Binding-site contacts:
Ligand atom O25 contacts residue GLN56 of chain 1.D at 3.7 Å.
Ligand atom C63 contacts residue HIS57 of chain 1.D at 3.5 Å.
Ligand atom C54 contacts residue TYR12 of chain 1.D at 4.3 Å (hydrophobic).
Ligand atom O21 contacts residue TRP88 of chain 1.D at 3.5 Å.
Ligand atom O21 contacts residue TYR12 of chain 1.D at 3.7 Å.
Ligand atom O23 contacts residue LYS91 of chain 1.D at 2.8 Å (salt-bridge).
Ligand atom C55 contacts residue TRP88 of chain 1.D at 4.0 Å (hydrophobic).
Ligand atom N15 contacts residue TYR12 of chain 1.D at 3.7 Å.
Ligand atom N15 contacts residue GLY33 of chain 1.E at 3.6 Å.
Ligand atom O24 contacts residue ASN90 of chain 1.D at 2.9 Å (h-bond).
Ligand atom C58 contacts residue LYS91 of chain 1.D at 3.8 Å.
Ligand atom C62 contacts residue TRP88 of chain 1.D at 3.6 Å (hydrophobic).
Ligand atom C56 contacts residue TRP88 of chain 1.D at 4.2 Å (hydrophobic).
Ligand atom C60 contacts residue ASN90 of chain 1.D at 3.9 Å.
Ligand atom C59 contacts residue TRP88 of chain 1.D at 3.6 Å (hydrophobic).
Ligand atom C60 contacts residue LYS91 of chain 1.D at 3.9 Å.
Ligand atom O26 contacts residue GLN56 of chain 1.D at 3.7 Å.
Ligand atom O26 contacts residue HIS57 of chain 1.D at 3.6 Å.
Ligand atom O22 contacts residue GLU51 of chain 1.D at 2.6 Å (salt-bridge).
Ligand atom C59 contacts residue ASN90 of chain 1.D at 3.7 Å.
Ligand atom C63 contacts residue TRP88 of chain 1.D at 3.7 Å (hydrophobic).
Ligand atom O20 contacts residue GLY33 of chain 1.E at 3.3 Å.
Ligand atom C58 contacts residue TRP88 of chain 1.D at 3.6 Å (hydrophobic).
Ligand atom C63 contacts residue GLN61 of chain 1.D at 4.0 Å.
Ligand atom O21 contacts residue ALA32 of chain 1.E at 3.9 Å.
Ligand atom O23 contacts residue TRP88 of chain 1.D at 3.8 Å.
Ligand atom O21 contacts residue GLN61 of chain 1.D at 3.5 Å (h-bond).
Ligand atom C63 contacts residue GLN56 of chain 1.D at 4.0 Å.
Ligand atom O22 contacts residue GLN56 of chain 1.D at 3.4 Å.
Ligand atom O23 contacts residue ASN90 of chain 1.D at 2.7 Å (h-bond).
Ligand atom O20 contacts residue TYR12 of chain 1.D at 3.6 Å.
Ligand atom O23 contacts residue GLU51 of chain 1.D at 4.2 Å.
Ligand atom O26 contacts residue GLN61 of chain 1.D at 2.9 Å (h-bond).
Ligand atom O22 contacts residue LYS91 of chain 1.D at 2.9 Å (salt-bridge).
Ligand atom O26 contacts residue TRP88 of chain 1.D at 3.8 Å.
Ligand atom C59 contacts residue LYS91 of chain 1.D at 3.7 Å.
Ligand atom C63 contacts residue GLU51 of chain 1.D at 4.2 Å.
Ligand atom O19 contacts residue TRP88 of chain 1.D at 3.8 Å.
Ligand atom O21 contacts residue GLY33 of chain 1.E at 2.9 Å (h-bond).
Ligand atom C58 contacts residue GLU51 of chain 1.D at 3.3 Å.

Sequence of chain 1.E:
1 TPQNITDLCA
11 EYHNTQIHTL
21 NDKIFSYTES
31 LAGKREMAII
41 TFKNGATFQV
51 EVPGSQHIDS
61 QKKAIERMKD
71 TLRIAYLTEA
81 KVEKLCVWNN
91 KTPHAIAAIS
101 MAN

Sequence of chain 1.D:
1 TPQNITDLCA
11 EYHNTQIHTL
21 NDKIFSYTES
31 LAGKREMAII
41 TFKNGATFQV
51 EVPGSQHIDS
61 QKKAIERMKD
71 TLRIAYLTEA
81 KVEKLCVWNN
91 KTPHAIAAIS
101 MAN

A small-molecule ligand and the protein it binds are described below.
Small molecule (SMILES): NC(COC(=O)NCCNc1c(NCCCN2CCN(CCCNC(=O)c3cc(O[C@H]4O[C@H](CO)[C@H](O)[C@H](O)[C@H]4O)cc([N+](=O)[O-])c3)CC2)c(=O)c1=O)COC(=O)NCCNc1c(NCCCN2CCN(CCCNC(=O)c3cc(O[C@H]4O[C@@H](CO)[C@@H](O)[C@@H](O)[C@H]4O)cc([N+](=O)[O-])c3)CC2)c(=O)c1=O